The protein below binds the small molecule below.
Small molecule (SMILES): CC(=O)N[C@@H]1[C@@H](O)[C@H](O)[C@@H](CO)O[C@H]1O

Binding-site contacts:
Ligand atom O5 contacts residue HIS154 of chain 1.A at 4.4 Å.
Ligand atom O7 contacts residue ASN6 of chain 1.A at 2.6 Å (h-bond).
Ligand atom C5 contacts residue ASN6 of chain 1.A at 3.6 Å.
Ligand atom O5 contacts residue ASN6 of chain 1.A at 2.2 Å (h-bond).
Ligand atom O5 contacts residue ASN155 of chain 1.A at 4.3 Å.
Ligand atom N2 contacts residue ASN155 of chain 1.A at 4.4 Å.
Ligand atom C8 contacts residue PHE4 of chain 1.A at 3.5 Å (hydrophobic).
Ligand atom C1 contacts residue ASN6 of chain 1.A at 1.4 Å.
Ligand atom C3 contacts residue ASN6 of chain 1.A at 3.7 Å.
Ligand atom C7 contacts residue PHE4 of chain 1.A at 4.3 Å (hydrophobic).
Ligand atom C1 contacts residue ASN155 of chain 1.A at 3.8 Å.
Ligand atom C3 contacts residue ASN155 of chain 1.A at 4.4 Å.
Ligand atom C2 contacts residue ASN6 of chain 1.A at 2.4 Å.
Ligand atom O6 contacts residue ASN6 of chain 1.A at 4.4 Å.
Ligand atom C5 contacts residue ASN155 of chain 1.A at 4.2 Å.
Ligand atom C4 contacts residue ASN6 of chain 1.A at 4.0 Å.
Ligand atom O6 contacts residue HIS154 of chain 1.A at 4.1 Å.
Ligand atom C8 contacts residue ASP3 of chain 1.A at 3.2 Å.
Ligand atom N2 contacts residue ASN6 of chain 1.A at 3.0 Å (h-bond).
Ligand atom C8 contacts residue ASN6 of chain 1.A at 4.3 Å.
Ligand atom C7 contacts residue ASN6 of chain 1.A at 3.0 Å.
Ligand atom C2 contacts residue ASN155 of chain 1.A at 4.5 Å.

Sequence of chain 1.A:
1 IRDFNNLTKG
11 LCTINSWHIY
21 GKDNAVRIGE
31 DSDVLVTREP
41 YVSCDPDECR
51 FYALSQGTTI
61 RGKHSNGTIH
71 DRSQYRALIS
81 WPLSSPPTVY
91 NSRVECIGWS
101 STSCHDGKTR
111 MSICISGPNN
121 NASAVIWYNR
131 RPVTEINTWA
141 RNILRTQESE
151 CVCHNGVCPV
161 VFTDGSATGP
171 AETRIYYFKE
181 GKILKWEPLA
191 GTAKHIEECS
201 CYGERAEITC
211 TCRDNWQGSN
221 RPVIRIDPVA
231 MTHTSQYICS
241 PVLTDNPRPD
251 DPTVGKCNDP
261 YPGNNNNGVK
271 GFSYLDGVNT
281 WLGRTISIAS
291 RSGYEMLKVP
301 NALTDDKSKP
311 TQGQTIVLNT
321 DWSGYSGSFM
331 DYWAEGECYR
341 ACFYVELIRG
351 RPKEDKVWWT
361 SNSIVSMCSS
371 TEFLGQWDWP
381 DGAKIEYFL